Sequence of chain 1.A:
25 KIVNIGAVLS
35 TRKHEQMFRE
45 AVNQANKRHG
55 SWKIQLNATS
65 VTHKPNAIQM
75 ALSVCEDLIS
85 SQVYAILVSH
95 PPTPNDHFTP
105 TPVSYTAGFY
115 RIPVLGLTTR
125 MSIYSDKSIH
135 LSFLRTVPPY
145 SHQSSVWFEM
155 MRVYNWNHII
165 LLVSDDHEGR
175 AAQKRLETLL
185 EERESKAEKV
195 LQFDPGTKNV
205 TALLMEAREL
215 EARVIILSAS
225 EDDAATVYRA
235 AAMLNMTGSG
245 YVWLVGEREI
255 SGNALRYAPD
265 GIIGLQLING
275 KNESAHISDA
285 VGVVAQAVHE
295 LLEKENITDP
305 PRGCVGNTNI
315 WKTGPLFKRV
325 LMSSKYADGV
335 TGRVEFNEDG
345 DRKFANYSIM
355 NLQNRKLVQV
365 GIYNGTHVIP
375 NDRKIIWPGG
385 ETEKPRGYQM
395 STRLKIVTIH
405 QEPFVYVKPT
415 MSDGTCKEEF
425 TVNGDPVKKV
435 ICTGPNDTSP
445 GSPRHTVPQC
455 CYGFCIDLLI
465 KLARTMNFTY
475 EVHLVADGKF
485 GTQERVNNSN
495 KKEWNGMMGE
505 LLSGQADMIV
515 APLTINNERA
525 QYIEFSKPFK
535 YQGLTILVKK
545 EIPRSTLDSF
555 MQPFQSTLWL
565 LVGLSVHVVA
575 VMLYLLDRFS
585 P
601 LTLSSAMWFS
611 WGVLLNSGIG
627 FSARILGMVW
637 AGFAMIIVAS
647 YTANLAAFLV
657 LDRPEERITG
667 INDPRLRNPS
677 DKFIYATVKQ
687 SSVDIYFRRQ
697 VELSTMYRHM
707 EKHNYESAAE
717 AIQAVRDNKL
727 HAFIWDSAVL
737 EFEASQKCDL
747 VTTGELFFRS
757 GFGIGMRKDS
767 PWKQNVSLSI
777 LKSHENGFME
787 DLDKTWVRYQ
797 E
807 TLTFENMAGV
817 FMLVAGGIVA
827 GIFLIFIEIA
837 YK

Binding-site contacts:
Ligand atom O5 contacts residue ASN203 of chain 1.A at 2.4 Å (h-bond).
Ligand atom C7 contacts residue ASN203 of chain 1.A at 3.3 Å.
Ligand atom C3 contacts residue ASN203 of chain 1.A at 3.8 Å.
Ligand atom O7 contacts residue ASN203 of chain 1.A at 3.5 Å (h-bond).
Ligand atom C8 contacts residue THR205 of chain 1.A at 3.8 Å.
Ligand atom C7 contacts residue THR205 of chain 1.A at 4.4 Å.
Ligand atom C8 contacts residue ASN203 of chain 1.A at 3.5 Å.
Ligand atom C4 contacts residue ASN203 of chain 1.A at 4.3 Å.
Ligand atom C1 contacts residue ASN203 of chain 1.A at 1.4 Å.
Ligand atom C2 contacts residue ASN203 of chain 1.A at 2.5 Å.
Ligand atom N2 contacts residue THR205 of chain 1.A at 3.9 Å.
Ligand atom N2 contacts residue ASN203 of chain 1.A at 2.9 Å (h-bond).
Ligand atom C5 contacts residue ASN203 of chain 1.A at 3.7 Å.

This small molecule binds to this protein.
Small molecule (SMILES): CC(=O)N[C@@H]1[C@@H](O)[C@H](O)[C@@H](CO)O[C@H]1O